Sequence of chain 2.A:
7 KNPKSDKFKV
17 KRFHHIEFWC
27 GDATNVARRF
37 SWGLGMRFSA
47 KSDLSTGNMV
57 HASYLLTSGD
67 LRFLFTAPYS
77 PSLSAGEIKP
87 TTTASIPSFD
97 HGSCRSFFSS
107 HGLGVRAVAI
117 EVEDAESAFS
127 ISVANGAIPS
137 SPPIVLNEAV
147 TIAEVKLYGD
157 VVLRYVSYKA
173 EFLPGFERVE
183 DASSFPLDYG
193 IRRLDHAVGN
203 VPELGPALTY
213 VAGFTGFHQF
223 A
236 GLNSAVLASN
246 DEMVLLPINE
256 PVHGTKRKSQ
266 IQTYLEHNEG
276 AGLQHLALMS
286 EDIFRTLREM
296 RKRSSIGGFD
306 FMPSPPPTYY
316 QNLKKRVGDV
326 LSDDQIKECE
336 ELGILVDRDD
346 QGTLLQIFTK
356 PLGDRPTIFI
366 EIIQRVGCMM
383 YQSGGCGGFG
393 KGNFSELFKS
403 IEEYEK

Binding-site contacts:
Ligand atom O10 contacts residue PHE353 of chain 2.A at 3.6 Å.
Ligand atom O22 contacts residue PHE364 of chain 2.A at 3.7 Å.
Ligand atom C14 contacts residue ASN254 of chain 2.A at 3.4 Å.
Ligand atom C4 contacts residue PHE353 of chain 2.A at 3.4 Å (hydrophobic).
Ligand atom C13 contacts residue SER239 of chain 2.A at 3.6 Å.
Ligand atom C7 contacts residue PHE353 of chain 2.A at 3.6 Å (hydrophobic).
Ligand atom C7 contacts residue HIS280 of chain 2.A at 3.4 Å.
Ligand atom O16 contacts residue CO1 of chain 2.B at 2.0 Å.
Ligand atom O16 contacts residue HIS280 of chain 2.A at 3.1 Å (h-bond).
Ligand atom N18 contacts residue PHE353 of chain 2.A at 3.8 Å.
Ligand atom C4 contacts residue PHE396 of chain 2.A at 3.5 Å (hydrophobic).
Ligand atom C8 contacts residue HIS280 of chain 2.A at 3.5 Å.
Ligand atom C9 contacts residue HIS280 of chain 2.A at 3.6 Å.
Ligand atom O10 contacts residue GLU366 of chain 2.A at 2.9 Å (salt-bridge).
Ligand atom C24 contacts residue ASN395 of chain 2.A at 3.7 Å.
Ligand atom O10 contacts residue HIS280 of chain 2.A at 2.9 Å (h-bond).
Ligand atom C2 contacts residue PHE391 of chain 2.A at 3.3 Å (hydrophobic).
Ligand atom C12 contacts residue PRO252 of chain 2.A at 3.6 Å (hydrophobic).
Ligand atom C19 contacts residue PHE396 of chain 2.A at 3.5 Å (hydrophobic).
Ligand atom C1 contacts residue PHE353 of chain 2.A at 3.3 Å (hydrophobic).
Ligand atom O10 contacts residue CO1 of chain 2.B at 1.9 Å.
Ligand atom N18 contacts residue PHE396 of chain 2.A at 3.4 Å.
Ligand atom C8 contacts residue CO1 of chain 2.B at 3.0 Å.
Ligand atom C5 contacts residue PHE396 of chain 2.A at 3.7 Å (hydrophobic).
Ligand atom O10 contacts residue PHE391 of chain 2.A at 3.6 Å.
Ligand atom C11 contacts residue CO1 of chain 2.B at 3.1 Å.
Ligand atom O16 contacts residue HIS198 of chain 2.A at 2.9 Å (h-bond).
Ligand atom C6 contacts residue PHE353 of chain 2.A at 3.2 Å (hydrophobic).
Ligand atom C3 contacts residue GLY392 of chain 2.A at 3.6 Å.
Ligand atom O16 contacts residue VAL200 of chain 2.A at 3.8 Å.
Ligand atom C5 contacts residue PHE353 of chain 2.A at 3.3 Å (hydrophobic).
Ligand atom C11 contacts residue HIS280 of chain 2.A at 3.5 Å.
Ligand atom C3 contacts residue PHE353 of chain 2.A at 3.6 Å (hydrophobic).
Ligand atom C27 contacts residue MET307 of chain 2.A at 3.6 Å (hydrophobic).
Ligand atom C2 contacts residue PHE353 of chain 2.A at 3.5 Å (hydrophobic).
Ligand atom C14 contacts residue SER239 of chain 2.A at 3.7 Å.
Ligand atom O17 contacts residue PHE396 of chain 2.A at 3.6 Å.
Ligand atom C9 contacts residue CO1 of chain 2.B at 3.5 Å.
Ligand atom C3 contacts residue PHE396 of chain 2.A at 3.7 Å (hydrophobic).
Ligand atom C8 contacts residue PHE391 of chain 2.A at 3.6 Å (hydrophobic).

The protein below binds the small molecule below.
Small molecule (SMILES): C#CCn1c(=O)c2c(C)c(C(=O)C3=C(O)CCCC3=O)ccc2n(C)c1=O